A small-molecule ligand and the protein it binds are described below.
Small molecule (SMILES): O=C(Nc1ccnc(NC(=O)C2CC2)c1)c1ccccc1Cl

Sequence of chain 1.A:
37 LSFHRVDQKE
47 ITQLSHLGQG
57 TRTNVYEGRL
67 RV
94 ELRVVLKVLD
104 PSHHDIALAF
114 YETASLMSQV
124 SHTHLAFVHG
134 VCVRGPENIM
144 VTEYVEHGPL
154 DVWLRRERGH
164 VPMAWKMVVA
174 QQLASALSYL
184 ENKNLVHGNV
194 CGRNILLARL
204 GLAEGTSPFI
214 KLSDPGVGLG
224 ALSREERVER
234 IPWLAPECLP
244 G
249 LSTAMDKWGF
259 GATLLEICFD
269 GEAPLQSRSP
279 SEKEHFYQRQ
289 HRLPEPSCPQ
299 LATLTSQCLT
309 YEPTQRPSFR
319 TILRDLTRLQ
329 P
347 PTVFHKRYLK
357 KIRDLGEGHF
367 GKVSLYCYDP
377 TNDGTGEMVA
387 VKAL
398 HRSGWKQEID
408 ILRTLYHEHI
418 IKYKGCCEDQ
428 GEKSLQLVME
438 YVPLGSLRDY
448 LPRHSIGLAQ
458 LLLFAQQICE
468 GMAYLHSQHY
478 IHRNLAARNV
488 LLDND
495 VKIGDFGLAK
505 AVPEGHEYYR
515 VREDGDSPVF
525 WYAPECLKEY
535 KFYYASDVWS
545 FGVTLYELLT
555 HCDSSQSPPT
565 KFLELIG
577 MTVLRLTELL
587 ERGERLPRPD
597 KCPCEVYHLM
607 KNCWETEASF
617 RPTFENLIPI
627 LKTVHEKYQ

Binding-site contacts:
Ligand atom CL1 contacts residue LEU488 of chain 1.A at 3.7 Å.
Ligand atom C17 contacts residue LEU361 of chain 1.A at 3.8 Å (hydrophobic).
Ligand atom C4 contacts residue GLU363 of chain 1.A at 3.8 Å.
Ligand atom N16 contacts residue TYR438 of chain 1.A at 3.5 Å.
Ligand atom C21 contacts residue PRO440 of chain 1.A at 3.7 Å (hydrophobic).
Ligand atom C17 contacts residue VAL439 of chain 1.A at 3.7 Å (hydrophobic).
Ligand atom C3 contacts residue ARG485 of chain 1.A at 3.9 Å.
Ligand atom C5 contacts residue GLY364 of chain 1.A at 3.9 Å.
Ligand atom C13 contacts residue ALA386 of chain 1.A at 3.9 Å (hydrophobic).
Ligand atom C21 contacts residue LEU361 of chain 1.A at 3.9 Å (hydrophobic).
Ligand atom N14 contacts residue VAL439 of chain 1.A at 3.0 Å (h-bond).
Ligand atom N16 contacts residue GLY442 of chain 1.A at 3.5 Å.
Ligand atom C17 contacts residue GLY442 of chain 1.A at 3.5 Å.
Ligand atom C11 contacts residue LEU488 of chain 1.A at 3.5 Å (hydrophobic).
Ligand atom C17 contacts residue TYR438 of chain 1.A at 3.9 Å (hydrophobic).
Ligand atom C22 contacts residue LEU488 of chain 1.A at 3.6 Å (hydrophobic).
Ligand atom C4 contacts residue ASP499 of chain 1.A at 3.9 Å.
Ligand atom C4 contacts residue GLY364 of chain 1.A at 3.9 Å.
Ligand atom C4 contacts residue ASN486 of chain 1.A at 3.9 Å.
Ligand atom CL1 contacts residue GLY498 of chain 1.A at 3.4 Å.
Ligand atom C21 contacts residue TYR438 of chain 1.A at 3.3 Å (hydrophobic).
Ligand atom C5 contacts residue GLU363 of chain 1.A at 3.7 Å.
Ligand atom N16 contacts residue VAL439 of chain 1.A at 2.8 Å (h-bond).
Ligand atom C8 contacts residue LEU488 of chain 1.A at 3.7 Å (hydrophobic).
Ligand atom C13 contacts residue GLU437 of chain 1.A at 3.6 Å.
Ligand atom C13 contacts residue VAL439 of chain 1.A at 3.5 Å (hydrophobic).
Ligand atom C15 contacts residue VAL439 of chain 1.A at 3.5 Å (hydrophobic).
Ligand atom C6 contacts residue VAL369 of chain 1.A at 3.6 Å (hydrophobic).
Ligand atom C19 contacts residue TYR438 of chain 1.A at 3.9 Å (hydrophobic).
Ligand atom C19 contacts residue VAL439 of chain 1.A at 3.8 Å (hydrophobic).
Ligand atom C21 contacts residue ARG359 of chain 1.A at 3.9 Å.
Ligand atom N14 contacts residue TYR438 of chain 1.A at 3.5 Å.
Ligand atom C3 contacts residue ASP499 of chain 1.A at 3.9 Å.
Ligand atom C3 contacts residue ASN486 of chain 1.A at 3.5 Å.
Ligand atom N10 contacts residue LEU488 of chain 1.A at 3.4 Å.
Ligand atom CL1 contacts residue ASP499 of chain 1.A at 3.5 Å.
Ligand atom C12 contacts residue ILE418 of chain 1.A at 3.9 Å (hydrophobic).
Ligand atom C19 contacts residue GLY442 of chain 1.A at 3.6 Å.
Ligand atom O18 contacts residue LEU361 of chain 1.A at 3.4 Å.
Ligand atom C19 contacts residue PRO440 of chain 1.A at 3.3 Å (hydrophobic).